The small molecule below binds the protein below.
Small molecule (SMILES): Nc1ccn([C@H]2C[C@H](O)[C@@H](COP(=O)(O)O)O2)c(=O)n1

Binding-site contacts:
Ligand atom O3' contacts residue DA1 of chain 1.RD at 1.6 Å.
Ligand atom O3' contacts residue PRO205 of chain 1.EA at 4.2 Å.
Ligand atom C5' contacts residue PRO205 of chain 1.EA at 4.5 Å (hydrophobic).
Ligand atom C3' contacts residue DA1 of chain 1.RD at 2.6 Å.
Ligand atom C5' contacts residue DA1 of chain 1.RD at 4.4 Å.
Ligand atom C4' contacts residue DA1 of chain 1.RD at 3.9 Å.
Ligand atom O5' contacts residue DA1 of chain 1.RD at 4.3 Å.
Ligand atom C2' contacts residue DA1 of chain 1.RD at 3.1 Å.

Sequence of chain 1.EA:
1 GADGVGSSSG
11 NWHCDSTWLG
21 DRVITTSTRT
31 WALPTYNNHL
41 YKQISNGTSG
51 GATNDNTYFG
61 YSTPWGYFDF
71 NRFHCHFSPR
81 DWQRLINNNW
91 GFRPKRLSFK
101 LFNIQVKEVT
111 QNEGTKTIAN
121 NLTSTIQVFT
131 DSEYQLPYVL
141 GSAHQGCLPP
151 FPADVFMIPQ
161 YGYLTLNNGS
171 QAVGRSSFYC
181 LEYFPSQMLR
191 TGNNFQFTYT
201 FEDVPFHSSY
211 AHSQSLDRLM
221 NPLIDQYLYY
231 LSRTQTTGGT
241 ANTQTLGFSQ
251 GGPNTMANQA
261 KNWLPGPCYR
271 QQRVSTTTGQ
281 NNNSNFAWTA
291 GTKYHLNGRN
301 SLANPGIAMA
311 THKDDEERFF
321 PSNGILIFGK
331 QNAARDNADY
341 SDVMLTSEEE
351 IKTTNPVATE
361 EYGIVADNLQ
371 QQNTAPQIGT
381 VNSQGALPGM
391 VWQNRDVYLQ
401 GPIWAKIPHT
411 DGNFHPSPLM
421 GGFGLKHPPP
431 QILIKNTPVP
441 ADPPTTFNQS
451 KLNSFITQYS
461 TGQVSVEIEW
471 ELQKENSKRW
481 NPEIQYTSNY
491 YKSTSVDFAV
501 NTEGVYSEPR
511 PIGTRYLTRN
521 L